Sequence of chain 1.E:
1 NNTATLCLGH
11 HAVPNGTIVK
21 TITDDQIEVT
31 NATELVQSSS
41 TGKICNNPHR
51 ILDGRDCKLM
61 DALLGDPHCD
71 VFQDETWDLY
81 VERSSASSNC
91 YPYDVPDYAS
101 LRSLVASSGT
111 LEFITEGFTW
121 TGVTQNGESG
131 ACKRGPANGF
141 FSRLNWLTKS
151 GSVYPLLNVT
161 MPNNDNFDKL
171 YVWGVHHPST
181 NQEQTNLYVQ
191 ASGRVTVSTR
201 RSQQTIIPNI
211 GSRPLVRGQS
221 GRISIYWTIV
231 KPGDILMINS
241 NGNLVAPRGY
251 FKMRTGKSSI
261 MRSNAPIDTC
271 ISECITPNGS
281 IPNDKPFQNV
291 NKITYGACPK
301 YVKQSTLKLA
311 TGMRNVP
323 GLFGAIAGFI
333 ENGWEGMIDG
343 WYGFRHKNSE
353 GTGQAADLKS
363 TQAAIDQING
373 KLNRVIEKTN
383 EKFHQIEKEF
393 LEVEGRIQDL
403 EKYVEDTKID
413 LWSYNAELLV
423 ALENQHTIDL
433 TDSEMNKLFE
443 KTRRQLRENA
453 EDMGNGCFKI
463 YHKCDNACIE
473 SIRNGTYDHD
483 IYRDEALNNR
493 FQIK

Sequence of chain 1.F:
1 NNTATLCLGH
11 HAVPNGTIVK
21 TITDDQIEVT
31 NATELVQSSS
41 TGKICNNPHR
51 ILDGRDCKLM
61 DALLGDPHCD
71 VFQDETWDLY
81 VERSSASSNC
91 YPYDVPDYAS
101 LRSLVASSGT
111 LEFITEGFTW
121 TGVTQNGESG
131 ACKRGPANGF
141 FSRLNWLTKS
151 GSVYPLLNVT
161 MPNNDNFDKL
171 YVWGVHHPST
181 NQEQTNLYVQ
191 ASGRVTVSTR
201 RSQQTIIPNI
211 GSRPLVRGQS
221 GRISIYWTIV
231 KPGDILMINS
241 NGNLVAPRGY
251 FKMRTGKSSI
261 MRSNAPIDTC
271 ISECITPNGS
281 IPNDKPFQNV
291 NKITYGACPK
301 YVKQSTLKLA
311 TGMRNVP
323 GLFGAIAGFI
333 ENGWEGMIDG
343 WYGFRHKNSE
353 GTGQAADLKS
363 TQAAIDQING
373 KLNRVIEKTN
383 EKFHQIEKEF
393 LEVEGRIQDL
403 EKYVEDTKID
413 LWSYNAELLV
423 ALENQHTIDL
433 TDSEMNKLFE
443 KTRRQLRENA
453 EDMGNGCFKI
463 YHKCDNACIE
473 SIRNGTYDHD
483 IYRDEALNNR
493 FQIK

Binding-site contacts:
Ligand atom C8 contacts residue PRO214 of chain 1.E at 4.0 Å (hydrophobic).
Ligand atom O7 contacts residue ASN158 of chain 1.F at 3.3 Å (h-bond).
Ligand atom C6 contacts residue THR160 of chain 1.F at 3.2 Å.
Ligand atom O6 contacts residue THR160 of chain 1.F at 3.9 Å.
Ligand atom C3 contacts residue LEU215 of chain 1.E at 4.3 Å (hydrophobic).
Ligand atom C2 contacts residue LEU215 of chain 1.E at 4.3 Å (hydrophobic).
Ligand atom C8 contacts residue LEU215 of chain 1.E at 4.3 Å (hydrophobic).
Ligand atom C8 contacts residue ASN158 of chain 1.F at 4.4 Å.
Ligand atom C5 contacts residue THR160 of chain 1.F at 4.2 Å.
Ligand atom O5 contacts residue ASN158 of chain 1.F at 2.4 Å (h-bond).
Ligand atom C1 contacts residue ASN158 of chain 1.F at 1.4 Å.
Ligand atom C3 contacts residue ASN158 of chain 1.F at 3.7 Å.
Ligand atom C6 contacts residue MET237 of chain 1.F at 4.3 Å (hydrophobic).
Ligand atom C8 contacts residue SER212 of chain 1.E at 4.2 Å.
Ligand atom C7 contacts residue ASN158 of chain 1.F at 3.2 Å.
Ligand atom O7 contacts residue PRO214 of chain 1.E at 3.6 Å.
Ligand atom C4 contacts residue LEU215 of chain 1.E at 4.0 Å (hydrophobic).
Ligand atom C4 contacts residue ASN158 of chain 1.F at 4.2 Å.
Ligand atom C5 contacts residue MET237 of chain 1.F at 3.7 Å (hydrophobic).
Ligand atom C2 contacts residue ASN158 of chain 1.F at 2.3 Å.
Ligand atom O5 contacts residue THR160 of chain 1.F at 4.4 Å.
Ligand atom C8 contacts residue ILE235 of chain 1.F at 4.2 Å (hydrophobic).
Ligand atom O7 contacts residue LEU215 of chain 1.E at 2.9 Å (h-bond).
Ligand atom O3 contacts residue LEU215 of chain 1.E at 4.0 Å.
Ligand atom O7 contacts residue ARG213 of chain 1.E at 4.0 Å.
Ligand atom O7 contacts residue MET237 of chain 1.F at 4.3 Å.
Ligand atom C7 contacts residue PRO214 of chain 1.E at 4.2 Å (hydrophobic).
Ligand atom C8 contacts residue THR160 of chain 1.F at 4.3 Å.
Ligand atom N2 contacts residue ASN158 of chain 1.F at 2.8 Å (h-bond).
Ligand atom O5 contacts residue MET237 of chain 1.F at 3.7 Å.
Ligand atom C1 contacts residue SER212 of chain 1.E at 4.3 Å.
Ligand atom C5 contacts residue ASN158 of chain 1.F at 3.7 Å.
Ligand atom C7 contacts residue LEU215 of chain 1.E at 3.9 Å (hydrophobic).
Ligand atom C1 contacts residue MET237 of chain 1.F at 3.7 Å (hydrophobic).
Ligand atom N2 contacts residue SER212 of chain 1.E at 3.9 Å.
Ligand atom C8 contacts residue MET237 of chain 1.F at 4.2 Å (hydrophobic).

A protein and the small-molecule ligand that binds it are described below.
Small molecule (SMILES): CC(=O)N[C@H]1[C@H](O[C@H]2[C@H](O)[C@@H](NC(C)=O)CO[C@@H]2CO)O[C@H](CO)[C@@H](O)[C@@H]1O